Sequence of chain 15.D:
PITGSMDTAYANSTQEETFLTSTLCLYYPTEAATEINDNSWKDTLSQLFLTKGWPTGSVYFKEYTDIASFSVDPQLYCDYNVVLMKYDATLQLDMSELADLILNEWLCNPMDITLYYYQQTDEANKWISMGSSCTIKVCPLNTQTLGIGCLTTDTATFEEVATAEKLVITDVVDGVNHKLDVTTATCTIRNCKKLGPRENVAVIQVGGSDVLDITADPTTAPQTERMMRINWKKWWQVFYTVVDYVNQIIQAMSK

Binding-site contacts:
Ligand atom O5 contacts residue ASN12 of chain 15.D at 2.7 Å (h-bond).
Ligand atom O7 contacts residue ASN12 of chain 15.D at 3.6 Å.
Ligand atom C2 contacts residue ASN12 of chain 15.D at 3.3 Å.
Ligand atom N2 contacts residue ASN12 of chain 15.D at 3.8 Å.
Ligand atom C5 contacts residue ASN12 of chain 15.D at 4.1 Å.
Ligand atom C7 contacts residue ASN12 of chain 15.D at 3.9 Å.
Ligand atom C1 contacts residue ASN12 of chain 15.D at 2.2 Å.

This small molecule binds to this protein.
Small molecule (SMILES): CC(=O)N[C@H]1[C@H](O[C@H]2[C@H](O)[C@@H](NC(C)=O)CO[C@@H]2CO)O[C@H](CO)[C@@H](O)[C@@H]1O